Sequence of chain 1.A:
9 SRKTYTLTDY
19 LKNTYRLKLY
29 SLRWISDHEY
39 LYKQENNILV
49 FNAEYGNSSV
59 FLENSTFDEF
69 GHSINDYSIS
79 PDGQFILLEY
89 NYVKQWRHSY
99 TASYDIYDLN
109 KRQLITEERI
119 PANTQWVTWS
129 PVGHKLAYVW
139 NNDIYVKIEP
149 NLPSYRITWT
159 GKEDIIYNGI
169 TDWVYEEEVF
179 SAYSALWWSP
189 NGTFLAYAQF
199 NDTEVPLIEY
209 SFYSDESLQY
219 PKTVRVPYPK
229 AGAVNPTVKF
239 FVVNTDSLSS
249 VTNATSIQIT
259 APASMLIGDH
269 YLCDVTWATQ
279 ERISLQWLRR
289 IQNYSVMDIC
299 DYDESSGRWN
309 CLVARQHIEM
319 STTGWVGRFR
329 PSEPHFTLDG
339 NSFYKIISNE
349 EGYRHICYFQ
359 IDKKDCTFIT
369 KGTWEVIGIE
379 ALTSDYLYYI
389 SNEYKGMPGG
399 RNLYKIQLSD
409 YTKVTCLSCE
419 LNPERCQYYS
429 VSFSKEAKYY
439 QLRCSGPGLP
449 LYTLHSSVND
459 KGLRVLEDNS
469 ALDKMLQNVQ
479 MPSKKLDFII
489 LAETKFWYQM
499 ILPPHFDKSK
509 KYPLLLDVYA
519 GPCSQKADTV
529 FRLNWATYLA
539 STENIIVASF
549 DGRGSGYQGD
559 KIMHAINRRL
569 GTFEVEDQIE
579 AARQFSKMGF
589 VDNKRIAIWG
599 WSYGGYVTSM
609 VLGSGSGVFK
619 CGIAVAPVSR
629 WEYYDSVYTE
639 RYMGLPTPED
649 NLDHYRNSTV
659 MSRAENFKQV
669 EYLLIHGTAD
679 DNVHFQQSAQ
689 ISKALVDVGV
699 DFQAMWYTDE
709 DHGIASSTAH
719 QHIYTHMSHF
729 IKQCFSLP

This protein binds this small molecule.
Small molecule (SMILES): CC(=O)N[C@H]1[C@H](O[C@H]2[C@H](O)[C@@H](NC(C)=O)CO[C@@H]2CO)O[C@H](CO)[C@@H](O)[C@@H]1O

Binding-site contacts:
Ligand atom C5 contacts residue ASN55 of chain 1.A at 3.7 Å.
Ligand atom N2 contacts residue ASN50 of chain 1.A at 4.3 Å.
Ligand atom C8 contacts residue SER57 of chain 1.A at 4.0 Å.
Ligand atom C4 contacts residue ASN55 of chain 1.A at 4.3 Å.
Ligand atom C7 contacts residue SER56 of chain 1.A at 4.2 Å.
Ligand atom O7 contacts residue SER56 of chain 1.A at 3.2 Å.
Ligand atom C7 contacts residue SER57 of chain 1.A at 3.7 Å.
Ligand atom C8 contacts residue PHE49 of chain 1.A at 4.2 Å (hydrophobic).
Ligand atom C7 contacts residue ASN55 of chain 1.A at 3.4 Å.
Ligand atom C8 contacts residue GLU37 of chain 1.A at 4.1 Å.
Ligand atom C8 contacts residue ASN55 of chain 1.A at 3.8 Å.
Ligand atom C8 contacts residue VAL48 of chain 1.A at 3.3 Å (hydrophobic).
Ligand atom C8 contacts residue SER56 of chain 1.A at 4.3 Å.
Ligand atom O7 contacts residue ASN55 of chain 1.A at 3.5 Å (h-bond).
Ligand atom O7 contacts residue SER57 of chain 1.A at 2.9 Å (h-bond).
Ligand atom O7 contacts residue VAL48 of chain 1.A at 4.3 Å.
Ligand atom O5 contacts residue ASN55 of chain 1.A at 2.4 Å (h-bond).
Ligand atom C7 contacts residue VAL48 of chain 1.A at 4.2 Å (hydrophobic).
Ligand atom N2 contacts residue ASN55 of chain 1.A at 2.9 Å (h-bond).
Ligand atom C1 contacts residue ASN55 of chain 1.A at 1.4 Å.
Ligand atom C3 contacts residue ASN55 of chain 1.A at 3.8 Å.
Ligand atom C8 contacts residue ASN50 of chain 1.A at 3.9 Å.
Ligand atom C2 contacts residue ASN55 of chain 1.A at 2.4 Å.